The protein below binds the small molecule below.
Small molecule (SMILES): Nc1ccn([C@H]2C[C@H](O)[C@@H](COP(=O)(O)O)O2)c(=O)n1

Binding-site contacts:
Ligand atom C3' contacts residue ASP98 of chain 1.A at 3.3 Å.
Ligand atom N1 contacts residue PHE41 of chain 1.A at 3.9 Å.
Ligand atom C4 contacts residue TRP47 of chain 1.A at 3.4 Å (hydrophobic).
Ligand atom N3 contacts residue TRP47 of chain 1.A at 3.6 Å.
Ligand atom O2 contacts residue PHE41 of chain 1.A at 3.9 Å.
Ligand atom C2 contacts residue TYR102 of chain 1.A at 3.6 Å (hydrophobic).
Ligand atom O2 contacts residue TYR102 of chain 1.A at 3.8 Å.
Ligand atom O3' contacts residue LYS121 of chain 2.A at 3.9 Å.
Ligand atom C4' contacts residue ASN125 of chain 2.A at 3.4 Å.
Ligand atom C1' contacts residue PHE41 of chain 1.A at 3.9 Å (hydrophobic).
Ligand atom C4' contacts residue LYS121 of chain 2.A at 3.9 Å.
Ligand atom C4 contacts residue TRP73 of chain 1.B at 3.5 Å (hydrophobic).
Ligand atom C2' contacts residue ASN125 of chain 2.A at 3.8 Å.
Ligand atom C5' contacts residue TYR102 of chain 1.A at 3.7 Å (hydrophobic).
Ligand atom N3 contacts residue HIS51 of chain 1.A at 2.9 Å (h-bond).
Ligand atom C3' contacts residue ASN125 of chain 2.A at 3.6 Å.
Ligand atom C2 contacts residue PHE41 of chain 1.A at 3.9 Å (hydrophobic).
Ligand atom C2 contacts residue HIS51 of chain 1.A at 3.8 Å.
Ligand atom O3' contacts residue ASP98 of chain 1.A at 2.5 Å (salt-bridge).
Ligand atom C2' contacts residue TYR102 of chain 1.A at 3.6 Å (hydrophobic).
Ligand atom C5 contacts residue TRP47 of chain 1.A at 3.4 Å (hydrophobic).
Ligand atom C6 contacts residue TYR102 of chain 1.A at 3.6 Å (hydrophobic).
Ligand atom N4 contacts residue HIS51 of chain 1.A at 3.7 Å.
Ligand atom O3' contacts residue ILE101 of chain 1.A at 3.5 Å.
Ligand atom O4' contacts residue ASN125 of chain 2.A at 3.4 Å.
Ligand atom P contacts residue TYR129 of chain 2.A at 3.8 Å.
Ligand atom C6 contacts residue TRP47 of chain 1.A at 3.8 Å (hydrophobic).
Ligand atom O2 contacts residue HIS38 of chain 1.A at 2.7 Å (h-bond).
Ligand atom N4 contacts residue TRP47 of chain 1.A at 3.6 Å.
Ligand atom O1P contacts residue TYR129 of chain 2.A at 2.5 Å (h-bond).
Ligand atom N3 contacts residue TYR102 of chain 1.A at 3.9 Å.
Ligand atom C2 contacts residue HIS38 of chain 1.A at 3.9 Å.
Ligand atom C4' contacts residue ASP98 of chain 1.A at 3.7 Å.
Ligand atom O3' contacts residue ASN125 of chain 2.A at 2.9 Å (h-bond).
Ligand atom C4 contacts residue HIS51 of chain 1.A at 3.8 Å.
Ligand atom N4 contacts residue TRP73 of chain 1.B at 3.2 Å.
Ligand atom C1' contacts residue ASN125 of chain 2.A at 3.7 Å.
Ligand atom C5 contacts residue TYR102 of chain 1.A at 3.9 Å (hydrophobic).
Ligand atom N1 contacts residue TYR102 of chain 1.A at 3.4 Å (h-bond).
Ligand atom O2 contacts residue HIS51 of chain 1.A at 3.8 Å.

Sequence of chain 2.A:
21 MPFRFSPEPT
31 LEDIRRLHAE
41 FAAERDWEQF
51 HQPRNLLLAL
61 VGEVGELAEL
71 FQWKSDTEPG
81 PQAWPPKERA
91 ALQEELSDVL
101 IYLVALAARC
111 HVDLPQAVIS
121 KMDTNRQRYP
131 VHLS

Sequence of chain 1.A:
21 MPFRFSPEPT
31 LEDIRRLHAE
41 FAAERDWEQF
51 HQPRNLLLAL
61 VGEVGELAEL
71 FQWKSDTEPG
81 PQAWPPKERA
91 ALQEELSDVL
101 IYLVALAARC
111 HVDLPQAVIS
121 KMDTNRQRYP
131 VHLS

Sequence of chain 1.B:
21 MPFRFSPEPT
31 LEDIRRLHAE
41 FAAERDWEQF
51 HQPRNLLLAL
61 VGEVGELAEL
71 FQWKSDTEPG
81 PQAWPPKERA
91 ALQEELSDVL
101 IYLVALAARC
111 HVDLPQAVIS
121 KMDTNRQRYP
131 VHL